A protein and the small-molecule ligand that binds it are described below.
Small molecule (SMILES): CC(=O)N[C@@H]1[C@@H](O)[C@H](O)[C@@H](CO)O[C@H]1O

Sequence of chain 1.G:
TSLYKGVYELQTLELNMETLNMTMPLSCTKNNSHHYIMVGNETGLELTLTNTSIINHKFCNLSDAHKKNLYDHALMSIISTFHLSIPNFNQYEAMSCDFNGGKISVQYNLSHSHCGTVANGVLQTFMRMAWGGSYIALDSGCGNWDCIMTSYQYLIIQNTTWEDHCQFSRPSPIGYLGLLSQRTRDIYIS

Binding-site contacts:
Ligand atom C3 contacts residue ASN99 of chain 1.G at 3.9 Å.
Ligand atom O7 contacts residue ASN99 of chain 1.G at 4.3 Å.
Ligand atom O5 contacts residue ASN99 of chain 1.G at 2.5 Å (h-bond).
Ligand atom C8 contacts residue TRP227 of chain 1.G at 4.3 Å (hydrophobic).
Ligand atom C8 contacts residue NAG1 of chain 1.W at 3.6 Å.
Ligand atom O7 contacts residue TRP227 of chain 1.G at 4.4 Å.
Ligand atom C5 contacts residue ASN99 of chain 1.G at 3.8 Å.
Ligand atom N2 contacts residue ASN99 of chain 1.G at 3.0 Å (h-bond).
Ligand atom C7 contacts residue ASN99 of chain 1.G at 3.3 Å.
Ligand atom C6 contacts residue ASN99 of chain 1.G at 4.5 Å.
Ligand atom C1 contacts residue ASN99 of chain 1.G at 1.5 Å.
Ligand atom C2 contacts residue ASN99 of chain 1.G at 2.5 Å.
Ligand atom C4 contacts residue ASN99 of chain 1.G at 4.3 Å.
Ligand atom C7 contacts residue TRP227 of chain 1.G at 4.5 Å (hydrophobic).
Ligand atom C8 contacts residue ASN99 of chain 1.G at 3.3 Å.